A small-molecule ligand and the protein it binds are described below.
Small molecule (SMILES): CCOC(=O)c1c(CSc2ccccc2)n(C)c2cc(Br)c(O)c(CN(C)C)c12

Sequence of chain 1.C:
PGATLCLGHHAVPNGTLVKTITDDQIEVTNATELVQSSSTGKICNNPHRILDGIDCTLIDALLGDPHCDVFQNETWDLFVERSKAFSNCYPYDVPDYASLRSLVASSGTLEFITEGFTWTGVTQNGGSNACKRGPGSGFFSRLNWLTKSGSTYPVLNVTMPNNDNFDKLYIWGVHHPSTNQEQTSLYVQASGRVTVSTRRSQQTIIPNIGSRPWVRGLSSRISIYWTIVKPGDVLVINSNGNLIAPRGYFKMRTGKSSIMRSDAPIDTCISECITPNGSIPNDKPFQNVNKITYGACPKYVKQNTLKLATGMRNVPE

Binding-site contacts:
Ligand atom C11 contacts residue TYR94 of chain 1.D at 3.8 Å (hydrophobic).
Ligand atom O30 contacts residue LYS301 of chain 1.A at 3.1 Å (salt-bridge).
Ligand atom C12 contacts residue GLU57 of chain 1.B at 3.1 Å.
Ligand atom C29 contacts residue PHE288 of chain 1.A at 3.4 Å (hydrophobic).
Ligand atom O27 contacts residue TYR94 of chain 1.D at 3.2 Å.
Ligand atom C17 contacts residue GLU97 of chain 1.D at 4.0 Å.
Ligand atom C31 contacts residue TYR94 of chain 1.D at 3.9 Å (hydrophobic).
Ligand atom O30 contacts residue TYR94 of chain 1.D at 3.7 Å.
Ligand atom C9 contacts residue GLU97 of chain 1.D at 3.8 Å.
Ligand atom C4 contacts residue GLU97 of chain 1.D at 3.3 Å.
Ligand atom C19 contacts residue VAL55 of chain 1.B at 4.1 Å (hydrophobic).
Ligand atom C33 contacts residue ASP90 of chain 1.D at 3.7 Å.
Ligand atom O35 contacts residue SER93 of chain 1.D at 3.6 Å.
Ligand atom C13 contacts residue VAL55 of chain 1.B at 3.8 Å (hydrophobic).
Ligand atom C2 contacts residue GLN305 of chain 1.C at 4.1 Å.
Ligand atom S14 contacts residue LEU99 of chain 1.B at 4.1 Å.
Ligand atom N32 contacts residue LYS301 of chain 1.A at 3.6 Å.
Ligand atom C16 contacts residue ALA101 of chain 1.D at 4.1 Å (hydrophobic).
Ligand atom C33 contacts residue LYS301 of chain 1.A at 3.2 Å.
Ligand atom C16 contacts residue ARG54 of chain 1.B at 4.0 Å.
Ligand atom C15 contacts residue ARG54 of chain 1.B at 3.5 Å.
Ligand atom C16 contacts residue LEU98 of chain 1.D at 3.9 Å (hydrophobic).
Ligand atom C26 contacts residue LYS301 of chain 1.A at 4.2 Å.
Ligand atom C28 contacts residue LYS301 of chain 1.A at 3.9 Å.
Ligand atom C16 contacts residue GLU97 of chain 1.D at 3.7 Å.
Ligand atom C20 contacts residue ILE23 of chain 1.C at 4.1 Å (hydrophobic).
Ligand atom C33 contacts residue TRP92 of chain 1.B at 4.1 Å (hydrophobic).
Ligand atom O30 contacts residue TRP92 of chain 1.B at 4.1 Å.
Ligand atom C20 contacts residue ARG54 of chain 1.B at 4.1 Å.
Ligand atom C13 contacts residue ARG54 of chain 1.B at 3.6 Å.
Ligand atom C15 contacts residue ALA101 of chain 1.D at 3.6 Å (hydrophobic).
Ligand atom BR5 contacts residue GLN305 of chain 1.C at 3.4 Å.
Ligand atom C12 contacts residue ARG54 of chain 1.B at 3.5 Å.
Ligand atom C3 contacts residue GLU97 of chain 1.D at 3.7 Å.
Ligand atom C34 contacts residue LYS304 of chain 1.C at 3.4 Å.
Ligand atom O35 contacts residue GLN305 of chain 1.C at 3.6 Å (h-bond).
Ligand atom BR5 contacts residue GLU97 of chain 1.D at 3.3 Å.
Ligand atom S14 contacts residue TYR94 of chain 1.D at 3.8 Å.
Ligand atom C26 contacts residue TYR94 of chain 1.D at 3.3 Å (hydrophobic).
Ligand atom C3 contacts residue GLN305 of chain 1.C at 4.0 Å.

Sequence of chain 1.B:
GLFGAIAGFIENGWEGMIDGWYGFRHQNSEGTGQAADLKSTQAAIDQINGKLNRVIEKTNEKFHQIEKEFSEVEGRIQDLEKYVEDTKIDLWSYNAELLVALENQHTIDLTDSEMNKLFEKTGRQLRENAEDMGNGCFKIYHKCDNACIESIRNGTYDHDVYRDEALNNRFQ

Sequence of chain 1.D:
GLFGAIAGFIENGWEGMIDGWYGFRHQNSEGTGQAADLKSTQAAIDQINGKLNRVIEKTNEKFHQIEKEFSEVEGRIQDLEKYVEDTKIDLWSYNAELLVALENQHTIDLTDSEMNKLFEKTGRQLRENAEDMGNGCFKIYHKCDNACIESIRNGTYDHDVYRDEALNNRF

Sequence of chain 1.A:
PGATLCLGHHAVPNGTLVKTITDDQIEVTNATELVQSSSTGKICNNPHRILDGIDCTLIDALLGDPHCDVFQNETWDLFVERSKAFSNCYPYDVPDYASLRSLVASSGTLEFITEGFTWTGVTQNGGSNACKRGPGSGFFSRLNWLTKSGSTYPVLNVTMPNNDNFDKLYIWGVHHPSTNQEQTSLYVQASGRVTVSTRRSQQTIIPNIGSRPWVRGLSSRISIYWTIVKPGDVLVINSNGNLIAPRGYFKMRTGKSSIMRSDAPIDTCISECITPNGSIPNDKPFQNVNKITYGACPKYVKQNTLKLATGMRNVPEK